A small-molecule ligand and the protein it binds are described below.
Small molecule (SMILES): CC(=O)N[C@@H]1[C@@H](O)[C@H](O)[C@@H](CO)O[C@H]1O

Binding-site contacts:
Ligand atom C7 contacts residue ASP222 of chain 1.E at 3.5 Å.
Ligand atom O7 contacts residue ASP222 of chain 1.E at 3.2 Å (salt-bridge).
Ligand atom C5 contacts residue ASN221 of chain 1.E at 3.7 Å.
Ligand atom N2 contacts residue ASP222 of chain 1.E at 2.9 Å (salt-bridge).
Ligand atom O7 contacts residue ASN221 of chain 1.E at 4.5 Å.
Ligand atom C2 contacts residue ASN221 of chain 1.E at 2.4 Å.
Ligand atom C3 contacts residue ASP222 of chain 1.E at 4.3 Å.
Ligand atom O5 contacts residue ASN221 of chain 1.E at 2.4 Å (h-bond).
Ligand atom C7 contacts residue ASN221 of chain 1.E at 3.6 Å.
Ligand atom C4 contacts residue ASN221 of chain 1.E at 4.2 Å.
Ligand atom N2 contacts residue ASN221 of chain 1.E at 2.9 Å (h-bond).
Ligand atom C1 contacts residue ASP222 of chain 1.E at 4.0 Å.
Ligand atom C8 contacts residue ASN221 of chain 1.E at 4.1 Å.
Ligand atom C3 contacts residue ASN221 of chain 1.E at 3.8 Å.
Ligand atom C1 contacts residue ASN221 of chain 1.E at 1.4 Å.
Ligand atom C2 contacts residue ASP222 of chain 1.E at 4.0 Å.

Sequence of chain 1.E:
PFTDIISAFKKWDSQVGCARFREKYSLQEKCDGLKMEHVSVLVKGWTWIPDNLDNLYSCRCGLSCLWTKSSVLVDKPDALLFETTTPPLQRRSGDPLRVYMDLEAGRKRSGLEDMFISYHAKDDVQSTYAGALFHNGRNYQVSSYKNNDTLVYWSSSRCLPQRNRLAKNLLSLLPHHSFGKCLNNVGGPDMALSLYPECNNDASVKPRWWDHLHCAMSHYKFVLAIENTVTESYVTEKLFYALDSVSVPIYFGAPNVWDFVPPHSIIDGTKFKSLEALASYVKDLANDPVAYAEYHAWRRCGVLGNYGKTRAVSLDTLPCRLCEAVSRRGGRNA